Sequence of chain 1.A:
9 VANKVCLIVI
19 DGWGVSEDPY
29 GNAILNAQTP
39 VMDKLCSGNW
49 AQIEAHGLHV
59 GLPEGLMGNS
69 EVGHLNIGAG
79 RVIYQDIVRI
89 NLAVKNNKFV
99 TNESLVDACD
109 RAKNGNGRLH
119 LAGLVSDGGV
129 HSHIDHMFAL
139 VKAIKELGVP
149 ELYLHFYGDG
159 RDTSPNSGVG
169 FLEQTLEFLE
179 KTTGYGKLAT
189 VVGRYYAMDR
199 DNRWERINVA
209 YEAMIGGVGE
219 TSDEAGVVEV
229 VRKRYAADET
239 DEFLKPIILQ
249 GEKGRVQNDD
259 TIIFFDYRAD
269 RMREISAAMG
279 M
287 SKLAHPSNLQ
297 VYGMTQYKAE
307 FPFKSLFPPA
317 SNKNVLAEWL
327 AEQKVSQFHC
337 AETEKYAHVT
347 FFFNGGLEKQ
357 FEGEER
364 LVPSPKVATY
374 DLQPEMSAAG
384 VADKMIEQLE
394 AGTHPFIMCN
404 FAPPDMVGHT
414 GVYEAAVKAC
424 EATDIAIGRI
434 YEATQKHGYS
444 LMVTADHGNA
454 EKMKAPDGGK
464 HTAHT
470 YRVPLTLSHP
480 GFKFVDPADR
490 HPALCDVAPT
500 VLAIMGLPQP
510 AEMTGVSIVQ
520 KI

Binding-site contacts:
Ligand atom O contacts residue ZN1 of chain 1.F at 2.3 Å.
Ligand atom CE2 contacts residue GLN302 of chain 1.A at 3.5 Å.
Ligand atom CZ contacts residue ASP84 of chain 1.A at 3.4 Å.
Ligand atom N contacts residue ZN1 of chain 1.F at 3.0 Å.
Ligand atom C contacts residue HIS467 of chain 1.A at 3.5 Å.
Ligand atom N contacts residue GLU69 of chain 1.A at 3.5 Å (salt-bridge).
Ligand atom N contacts residue HIS467 of chain 1.A at 3.1 Å.
Ligand atom O contacts residue HIS467 of chain 1.A at 3.4 Å (h-bond).
Ligand atom CB contacts residue GLU69 of chain 1.A at 3.5 Å.
Ligand atom O contacts residue HIS412 of chain 1.A at 3.0 Å (h-bond).
Ligand atom O contacts residue HIS450 of chain 1.A at 3.5 Å (h-bond).
Ligand atom N contacts residue SER68 of chain 1.A at 3.2 Å (h-bond).
Ligand atom OH contacts residue THR301 of chain 1.A at 3.2 Å.
Ligand atom O contacts residue ASP408 of chain 1.A at 3.1 Å (salt-bridge).
Ligand atom OH contacts residue GLU69 of chain 1.A at 3.6 Å (salt-bridge).
Ligand atom C contacts residue ASN67 of chain 1.A at 3.4 Å.
Ligand atom O contacts residue HIS467 of chain 1.A at 3.1 Å (h-bond).
Ligand atom O contacts residue LEU64 of chain 1.A at 3.4 Å.
Ligand atom O contacts residue GLN83 of chain 1.A at 3.2 Å (h-bond).
Ligand atom O contacts residue ZN1 of chain 1.E at 3.4 Å.
Ligand atom O contacts residue LYS341 of chain 1.A at 3.6 Å (salt-bridge).
Ligand atom CE1 contacts residue ASP84 of chain 1.A at 3.5 Å.
Ligand atom OG1 contacts residue GLU69 of chain 1.A at 2.6 Å (salt-bridge).
Ligand atom CE1 contacts residue ARG266 of chain 1.A at 3.5 Å.
Ligand atom O contacts residue ASN67 of chain 1.A at 2.9 Å (h-bond).
Ligand atom CG2 contacts residue GLU69 of chain 1.A at 3.5 Å.
Ligand atom C contacts residue ZN1 of chain 1.F at 2.9 Å.
Ligand atom OH contacts residue PHE348 of chain 1.A at 3.4 Å.
Ligand atom O contacts residue GLN83 of chain 1.A at 3.4 Å (h-bond).
Ligand atom O contacts residue ZN1 of chain 1.F at 2.1 Å.
Ligand atom C contacts residue GLU69 of chain 1.A at 3.4 Å.
Ligand atom O contacts residue PHE347 of chain 1.A at 3.5 Å.
Ligand atom O contacts residue SER68 of chain 1.A at 2.3 Å (h-bond).
Ligand atom N contacts residue GLU69 of chain 1.A at 2.7 Å (salt-bridge).
Ligand atom O contacts residue ASP84 of chain 1.A at 2.9 Å (salt-bridge).
Ligand atom CA contacts residue GLU69 of chain 1.A at 3.1 Å.
Ligand atom OH contacts residue TYR265 of chain 1.A at 3.6 Å (h-bond).
Ligand atom O contacts residue VAL70 of chain 1.A at 3.1 Å.
Ligand atom OD2 contacts residue ARG271 of chain 1.A at 2.8 Å (salt-bridge).
Ligand atom OH contacts residue ASP84 of chain 1.A at 2.5 Å (salt-bridge).

This protein binds this small molecule.
Small molecule (SMILES): CC(C)C[C@H](NC(=O)[C@H](Cc1ccc(O)cc1)NC(=O)[C@@H]1CSCC(=O)N[C@H](Cc2ccc(O)cc2)C(=O)N[C@@H](CC(=O)O)C(=O)N[C@@H](Cc2ccc(O)cc2)C(=O)N2CCC[C@H]2C(=O)NCC(=O)N[C@@H](CC(=O)O)C(=O)N[C@@H](CC2=NC=NC2)C(=O)N1)C(=O)N[C@@H](C)C(=O)NCC(=O)N[C@H](C(=O)NO)[C@@H](C)O